Binding-site contacts:
Ligand atom NE2 contacts residue TYR98 of chain 1.A at 3.3 Å (h-bond).
Ligand atom CH3 contacts residue PHE42 of chain 1.A at 3.7 Å (hydrophobic).
Ligand atom CG contacts residue LEU53 of chain 1.A at 3.7 Å (hydrophobic).
Ligand atom N contacts residue ASP103 of chain 1.A at 3.9 Å.
Ligand atom CD1 contacts residue ASP103 of chain 1.A at 3.8 Å.
Ligand atom CE2 contacts residue ILE105 of chain 1.A at 3.8 Å (hydrophobic).
Ligand atom CE2 contacts residue GLY102 of chain 1.A at 3.4 Å.
Ligand atom O contacts residue LEU53 of chain 1.A at 3.6 Å.
Ligand atom CH3 contacts residue PRO41 of chain 1.A at 3.8 Å (hydrophobic).
Ligand atom CG contacts residue ASN99 of chain 1.A at 3.9 Å.
Ligand atom N contacts residue ASP104 of chain 1.A at 3.0 Å (salt-bridge).
Ligand atom C contacts residue ASP104 of chain 1.A at 3.6 Å.
Ligand atom CE1 contacts residue ASN99 of chain 1.A at 3.8 Å.
Ligand atom CZ contacts residue ASP103 of chain 1.A at 3.7 Å.
Ligand atom O contacts residue ASP104 of chain 1.A at 2.8 Å (salt-bridge).
Ligand atom CG1 contacts residue LYS50 of chain 1.A at 3.7 Å.
Ligand atom CZ contacts residue PRO101 of chain 1.A at 3.4 Å (hydrophobic).
Ligand atom CD1 contacts residue LEU51 of chain 1.A at 3.8 Å (hydrophobic).
Ligand atom CE2 contacts residue PRO101 of chain 1.A at 3.4 Å (hydrophobic).
Ligand atom CA contacts residue ASP104 of chain 1.A at 3.6 Å.
Ligand atom NZ contacts residue VAL46 of chain 1.A at 3.6 Å.
Ligand atom CD contacts residue ASN99 of chain 1.A at 3.6 Å.
Ligand atom CE1 contacts residue LEU51 of chain 1.A at 3.7 Å (hydrophobic).
Ligand atom CH contacts residue VAL46 of chain 1.A at 3.8 Å (hydrophobic).
Ligand atom CE2 contacts residue ASP103 of chain 1.A at 3.6 Å.
Ligand atom CD2 contacts residue GLY102 of chain 1.A at 3.3 Å.
Ligand atom CB contacts residue ASP103 of chain 1.A at 3.8 Å.
Ligand atom CD contacts residue ASP104 of chain 1.A at 3.7 Å.
Ligand atom CB contacts residue ASN99 of chain 1.A at 3.4 Å.
Ligand atom CB contacts residue ILE105 of chain 1.A at 3.9 Å (hydrophobic).
Ligand atom OH contacts residue TRP40 of chain 1.A at 3.4 Å.
Ligand atom CD2 contacts residue ILE105 of chain 1.A at 3.9 Å (hydrophobic).
Ligand atom CZ contacts residue TRP40 of chain 1.A at 3.7 Å (hydrophobic).
Ligand atom ND1 contacts residue LYS100 of chain 1.A at 3.7 Å.
Ligand atom CE1 contacts residue ASP103 of chain 1.A at 3.4 Å.
Ligand atom N contacts residue GLY102 of chain 1.A at 3.3 Å (h-bond).
Ligand atom CE1 contacts residue TYR98 of chain 1.A at 3.3 Å (hydrophobic).
Ligand atom O contacts residue ASP103 of chain 1.A at 3.6 Å.
Ligand atom CE1 contacts residue LYS100 of chain 1.A at 3.9 Å.
Ligand atom OH contacts residue ASN99 of chain 1.A at 3.0 Å (h-bond).

The protein below binds the small molecule below.
Small molecule (SMILES): CC(=O)NCCCC[C@H](NC(=O)[C@H](CC1=NC=NC1)NC(=O)[C@@H]1CCCN1C(=O)[C@H](CC(C)C)NC(=O)[C@@H](N)Cc1ccccc1)C(=O)N[C@@H](Cc1ccc(O)cc1)C(=O)N[C@@H](C)C(=O)N[C@H](C=O)C(C)C

Sequence of chain 1.A:
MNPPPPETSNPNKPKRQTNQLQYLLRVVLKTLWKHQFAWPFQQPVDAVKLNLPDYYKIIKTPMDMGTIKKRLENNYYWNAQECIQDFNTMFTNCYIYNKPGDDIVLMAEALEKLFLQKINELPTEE